Binding-site contacts:
Ligand atom C4 contacts residue VAL131 of chain 2.C at 3.9 Å (hydrophobic).
Ligand atom O9 contacts residue VAL188 of chain 2.C at 3.7 Å.
Ligand atom O8 contacts residue GLN224 of chain 2.C at 3.3 Å (h-bond).
Ligand atom C7 contacts residue TRP150 of chain 2.C at 4.1 Å (hydrophobic).
Ligand atom O8 contacts residue TRP150 of chain 2.C at 3.9 Å.
Ligand atom O7 contacts residue LEU192 of chain 2.C at 3.9 Å.
Ligand atom C6 contacts residue GLN224 of chain 2.C at 3.8 Å.
Ligand atom O1A contacts residue ASN133 of chain 2.C at 2.7 Å (h-bond).
Ligand atom O1B contacts residue GLN224 of chain 2.C at 3.0 Å (h-bond).
Ligand atom O1A contacts residue THR132 of chain 2.C at 3.1 Å.
Ligand atom C1 contacts residue GLN224 of chain 2.C at 3.9 Å.
Ligand atom C9 contacts residue VAL188 of chain 2.C at 4.1 Å (hydrophobic).
Ligand atom O1 contacts residue GLY223 of chain 2.C at 4.1 Å.
Ligand atom C1 contacts residue ASN133 of chain 2.C at 3.7 Å.
Ligand atom C5 contacts residue VAL131 of chain 2.C at 3.8 Å (hydrophobic).
Ligand atom O5 contacts residue GLY223 of chain 2.C at 3.5 Å (h-bond).
Ligand atom C10 contacts residue ARG129 of chain 2.C at 4.1 Å.
Ligand atom C11 contacts residue VAL131 of chain 2.C at 3.4 Å (hydrophobic).
Ligand atom O9 contacts residue HIS181 of chain 2.C at 4.1 Å.
Ligand atom O9 contacts residue TYR91 of chain 2.C at 4.0 Å.
Ligand atom O3 contacts residue ASN133 of chain 2.C at 3.8 Å.
Ligand atom O4 contacts residue ASN133 of chain 2.C at 3.0 Å (h-bond).
Ligand atom O1B contacts residue TYR91 of chain 2.C at 4.3 Å.
Ligand atom C10 contacts residue VAL131 of chain 2.C at 3.6 Å (hydrophobic).
Ligand atom C2 contacts residue GLY223 of chain 2.C at 4.0 Å.
Ligand atom C11 contacts residue GLY130 of chain 2.C at 4.0 Å.
Ligand atom C9 contacts residue SER226 of chain 2.C at 4.0 Å.
Ligand atom C9 contacts residue HIS181 of chain 2.C at 3.9 Å.
Ligand atom C1 contacts residue THR132 of chain 2.C at 3.2 Å.
Ligand atom O8 contacts residue TYR91 of chain 2.C at 2.8 Å (h-bond).
Ligand atom C8 contacts residue TYR91 of chain 2.C at 4.0 Å (hydrophobic).
Ligand atom N5 contacts residue VAL131 of chain 2.C at 2.8 Å (h-bond).
Ligand atom O9 contacts residue SER226 of chain 2.C at 2.9 Å (h-bond).
Ligand atom O1B contacts residue ASN133 of chain 2.C at 4.0 Å.
Ligand atom C1 contacts residue GLY223 of chain 2.C at 4.1 Å.
Ligand atom C9 contacts residue LEU192 of chain 2.C at 4.0 Å (hydrophobic).
Ligand atom O9 contacts residue PRO184 of chain 2.C at 4.0 Å.
Ligand atom C9 contacts residue TYR91 of chain 2.C at 3.9 Å (hydrophobic).
Ligand atom O1B contacts residue THR132 of chain 2.C at 2.5 Å (h-bond).
Ligand atom C11 contacts residue ARG129 of chain 2.C at 3.1 Å.

Sequence of chain 2.C:
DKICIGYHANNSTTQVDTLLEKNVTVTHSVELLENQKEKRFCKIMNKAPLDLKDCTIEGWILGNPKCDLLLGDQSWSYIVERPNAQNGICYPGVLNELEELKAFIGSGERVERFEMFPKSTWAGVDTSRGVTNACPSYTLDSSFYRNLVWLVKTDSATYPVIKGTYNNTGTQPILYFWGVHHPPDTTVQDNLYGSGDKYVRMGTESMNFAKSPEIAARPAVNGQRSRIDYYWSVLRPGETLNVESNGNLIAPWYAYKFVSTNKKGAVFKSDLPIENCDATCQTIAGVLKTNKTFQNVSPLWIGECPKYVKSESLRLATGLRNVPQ

The small molecule below binds the protein below.
Small molecule (SMILES): CC(=O)N[C@H]1[C@H]([C@H](O)[C@H](O)CO)O[C@@](OC[C@H]2O[C@@H](O)[C@H](O)[C@@H](O)[C@H]2O)(C(=O)O)C[C@@H]1O